Sequence of chain 1.D:
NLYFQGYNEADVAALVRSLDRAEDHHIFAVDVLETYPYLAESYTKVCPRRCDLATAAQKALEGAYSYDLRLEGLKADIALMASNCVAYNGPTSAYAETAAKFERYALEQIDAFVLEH

This protein binds this small molecule.
Small molecule (SMILES): COc1ccc(CCc2nc3cc(-c4c(C)noc4C)ccc3n2C[C@H](C)N2CCOCC2)cc1Cl

Binding-site contacts:
Ligand atom C9 contacts residue ILE39 of chain 1.D at 3.9 Å (hydrophobic).
Ligand atom O2 contacts residue ASN101 of chain 1.D at 3.6 Å.
Ligand atom CL contacts residue TYR107 of chain 1.D at 3.6 Å.
Ligand atom O contacts residue ALA106 of chain 1.D at 4.1 Å.
Ligand atom C27 contacts residue ILE39 of chain 1.D at 3.9 Å (hydrophobic).
Ligand atom N1 contacts residue ILE39 of chain 1.D at 3.6 Å.
Ligand atom CL contacts residue HIS37 of chain 1.D at 3.9 Å.
Ligand atom C15 contacts residue TYR107 of chain 1.D at 3.4 Å (hydrophobic).
Ligand atom C8 contacts residue TYR107 of chain 1.D at 3.5 Å (hydrophobic).
Ligand atom C7 contacts residue ILE39 of chain 1.D at 3.7 Å (hydrophobic).
Ligand atom O contacts residue TYR107 of chain 1.D at 3.6 Å.
Ligand atom N3 contacts residue TYR55 of chain 1.D at 3.7 Å.
Ligand atom C18 contacts residue TYR107 of chain 1.D at 4.0 Å (hydrophobic).
Ligand atom C contacts residue LEU51 of chain 1.D at 3.9 Å (hydrophobic).
Ligand atom C7 contacts residue TYR107 of chain 1.D at 3.9 Å (hydrophobic).
Ligand atom C17 contacts residue HIS37 of chain 1.D at 3.8 Å.
Ligand atom N contacts residue TYR107 of chain 1.D at 3.7 Å.
Ligand atom C6 contacts residue ILE39 of chain 1.D at 3.5 Å (hydrophobic).
Ligand atom C14 contacts residue TYR107 of chain 1.D at 3.3 Å (hydrophobic).
Ligand atom C17 contacts residue ILE39 of chain 1.D at 3.7 Å (hydrophobic).
Ligand atom C19 contacts residue HIS37 of chain 1.D at 3.4 Å.
Ligand atom C19 contacts residue HIS38 of chain 1.D at 4.0 Å.
Ligand atom N3 contacts residue TYR100 of chain 1.D at 3.7 Å.
Ligand atom C4 contacts residue ILE39 of chain 1.D at 3.3 Å (hydrophobic).
Ligand atom C5 contacts residue ILE39 of chain 1.D at 3.4 Å (hydrophobic).
Ligand atom C12 contacts residue TYR107 of chain 1.D at 4.1 Å (hydrophobic).
Ligand atom C13 contacts residue TYR107 of chain 1.D at 3.7 Å (hydrophobic).
Ligand atom CL contacts residue THR110 of chain 1.D at 4.0 Å.
Ligand atom N3 contacts residue ASN101 of chain 1.D at 3.9 Å.
Ligand atom C19 contacts residue ILE39 of chain 1.D at 3.9 Å (hydrophobic).
Ligand atom O2 contacts residue TYR55 of chain 1.D at 3.7 Å.
Ligand atom C26 contacts residue ASN101 of chain 1.D at 4.0 Å.
Ligand atom C17 contacts residue TYR107 of chain 1.D at 3.9 Å (hydrophobic).
Ligand atom N2 contacts residue HIS38 of chain 1.D at 3.3 Å (h-bond).
Ligand atom C27 contacts residue CYS97 of chain 1.D at 3.9 Å (hydrophobic).
Ligand atom N contacts residue ILE39 of chain 1.D at 4.0 Å.
Ligand atom C20 contacts residue HIS38 of chain 1.D at 4.2 Å.
Ligand atom C16 contacts residue HIS37 of chain 1.D at 4.2 Å.
Ligand atom C16 contacts residue TYR107 of chain 1.D at 3.5 Å (hydrophobic).
Ligand atom C11 contacts residue HIS37 of chain 1.D at 4.2 Å.